Sequence of chain 1.C:
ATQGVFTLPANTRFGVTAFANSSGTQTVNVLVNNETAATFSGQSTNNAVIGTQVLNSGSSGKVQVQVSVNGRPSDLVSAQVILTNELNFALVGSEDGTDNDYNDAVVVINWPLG

This protein binds this small molecule.
Small molecule (SMILES): C[C@@H]1O[C@@H](CC(=O)O)[C@@H](O)[C@H](O)[C@@H]1O

Sequence of chain 1.D:
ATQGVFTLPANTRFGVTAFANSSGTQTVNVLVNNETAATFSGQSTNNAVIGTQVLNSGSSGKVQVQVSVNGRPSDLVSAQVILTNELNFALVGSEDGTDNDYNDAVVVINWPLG

Binding-site contacts:
Ligand atom C3 contacts residue ASP100 of chain 1.C at 3.2 Å.
Ligand atom C4 contacts residue CA1 of chain 1.M at 3.7 Å.
Ligand atom O4 contacts residue ASP97 of chain 1.C at 2.5 Å (salt-bridge).
Ligand atom O2 contacts residue CA1 of chain 1.M at 2.5 Å.
Ligand atom C4 contacts residue SER23 of chain 1.C at 3.6 Å.
Ligand atom C3 contacts residue CA1 of chain 1.N at 3.5 Å.
Ligand atom O5 contacts residue SER23 of chain 1.C at 3.5 Å (h-bond).
Ligand atom C7 contacts residue LYS2 of chain 1.E at 3.3 Å.
Ligand atom O3 contacts residue ASP102 of chain 1.C at 3.0 Å (salt-bridge).
Ligand atom O4 contacts residue ASP105 of chain 1.C at 3.3 Å (salt-bridge).
Ligand atom O2 contacts residue SER23 of chain 1.C at 3.4 Å.
Ligand atom C1M contacts residue GLY115 of chain 1.D at 3.6 Å.
Ligand atom O5 contacts residue LYS1 of chain 1.E at 3.3 Å (salt-bridge).
Ligand atom C4 contacts residue CA1 of chain 1.N at 3.4 Å.
Ligand atom O4 contacts residue CA1 of chain 1.N at 2.6 Å.
Ligand atom C5 contacts residue ASP97 of chain 1.C at 3.8 Å.
Ligand atom C3 contacts residue CA1 of chain 1.M at 3.4 Å.
Ligand atom C6 contacts residue LYS1 of chain 1.E at 2.6 Å.
Ligand atom C2 contacts residue GLY115 of chain 1.D at 3.3 Å.
Ligand atom C7 contacts residue LYS1 of chain 1.E at 1.4 Å.
Ligand atom C5 contacts residue SER23 of chain 1.C at 3.4 Å.
Ligand atom O5 contacts residue SER24 of chain 1.C at 2.9 Å (h-bond).
Ligand atom C4 contacts residue ASP97 of chain 1.C at 3.4 Å.
Ligand atom O2 contacts residue ASN22 of chain 1.C at 3.1 Å (h-bond).
Ligand atom O3 contacts residue CA1 of chain 1.M at 2.6 Å.
Ligand atom C5 contacts residue LYS1 of chain 1.E at 3.3 Å.
Ligand atom O2 contacts residue GLY115 of chain 1.D at 2.3 Å (h-bond).
Ligand atom C6 contacts residue ASP97 of chain 1.C at 3.8 Å.
Ligand atom O3 contacts residue ASP105 of chain 1.C at 3.2 Å (salt-bridge).
Ligand atom O7A contacts residue LYS1 of chain 1.E at 2.3 Å (salt-bridge).
Ligand atom C5 contacts residue SER24 of chain 1.C at 3.8 Å.
Ligand atom O4 contacts residue GLU96 of chain 1.C at 3.6 Å.
Ligand atom C2 contacts residue CA1 of chain 1.M at 3.4 Å.
Ligand atom O3 contacts residue CA1 of chain 1.N at 2.6 Å.
Ligand atom C1 contacts residue LYS1 of chain 1.E at 3.7 Å.
Ligand atom O3 contacts residue ASP100 of chain 1.C at 2.4 Å (salt-bridge).
Ligand atom O4 contacts residue ASP100 of chain 1.C at 3.8 Å.
Ligand atom C4 contacts residue ASP105 of chain 1.C at 3.3 Å.
Ligand atom C1M contacts residue SER24 of chain 1.C at 3.6 Å.
Ligand atom O7A contacts residue LYS2 of chain 1.E at 2.2 Å (salt-bridge).

Sequence of chain 1.E:
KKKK